Sequence of chain 1.C:
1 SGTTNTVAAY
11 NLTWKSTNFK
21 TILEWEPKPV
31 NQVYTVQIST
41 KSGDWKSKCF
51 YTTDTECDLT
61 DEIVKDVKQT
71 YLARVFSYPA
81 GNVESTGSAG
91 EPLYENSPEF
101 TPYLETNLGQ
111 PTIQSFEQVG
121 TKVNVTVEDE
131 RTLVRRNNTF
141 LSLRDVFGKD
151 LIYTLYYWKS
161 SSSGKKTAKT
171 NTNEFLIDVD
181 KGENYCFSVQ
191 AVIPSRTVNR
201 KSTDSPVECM

Sequence of chain 1.A:
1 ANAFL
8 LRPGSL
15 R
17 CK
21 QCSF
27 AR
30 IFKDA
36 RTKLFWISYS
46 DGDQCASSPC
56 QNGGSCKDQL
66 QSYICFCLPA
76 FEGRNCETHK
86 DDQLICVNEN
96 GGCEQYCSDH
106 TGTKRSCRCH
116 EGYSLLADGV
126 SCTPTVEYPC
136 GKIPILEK

Binding-site contacts:
Ligand atom C3 contacts residue TYR68 of chain 1.A at 3.7 Å (hydrophobic).
Ligand atom O2 contacts residue SER52 of chain 1.A at 3.0 Å (h-bond).
Ligand atom C4 contacts residue TYR68 of chain 1.A at 3.7 Å (hydrophobic).
Ligand atom C4 contacts residue SER52 of chain 1.A at 4.1 Å.
Ligand atom C1 contacts residue SER67 of chain 1.A at 3.3 Å.
Ligand atom O3 contacts residue TMA1 of chain 1.FA at 3.0 Å.
Ligand atom C3 contacts residue TMA1 of chain 1.FA at 3.6 Å.
Ligand atom O4 contacts residue GLN49 of chain 1.A at 3.5 Å.
Ligand atom O3 contacts residue ARG79 of chain 1.A at 3.0 Å (salt-bridge).
Ligand atom O5 contacts residue TYR68 of chain 1.A at 3.1 Å (h-bond).
Ligand atom C1 contacts residue SER52 of chain 1.A at 1.4 Å.
Ligand atom O5 contacts residue SER52 of chain 1.A at 2.1 Å (h-bond).
Ligand atom C5 contacts residue SER67 of chain 1.A at 4.2 Å.
Ligand atom C2 contacts residue SER67 of chain 1.A at 3.6 Å.
Ligand atom O4 contacts residue TMA1 of chain 1.FA at 3.1 Å.
Ligand atom C2 contacts residue TYR68 of chain 1.A at 4.1 Å (hydrophobic).
Ligand atom O4 contacts residue TYR68 of chain 1.A at 3.8 Å.
Ligand atom C1 contacts residue GLN66 of chain 1.A at 3.6 Å.
Ligand atom C4 contacts residue ARG79 of chain 1.A at 3.6 Å.
Ligand atom O5 contacts residue PRO54 of chain 1.A at 3.9 Å.
Ligand atom O4 contacts residue ARG79 of chain 1.A at 3.0 Å (salt-bridge).
Ligand atom O3 contacts residue TYR68 of chain 1.A at 3.2 Å.
Ligand atom C5 contacts residue GLN49 of chain 1.A at 4.1 Å.
Ligand atom C2 contacts residue GLN49 of chain 1.A at 3.4 Å.
Ligand atom O4 contacts residue SER67 of chain 1.A at 3.3 Å.
Ligand atom O2 contacts residue GLN49 of chain 1.A at 2.7 Å (h-bond).
Ligand atom C4 contacts residue TMA1 of chain 1.FA at 3.2 Å.
Ligand atom C5 contacts residue TYR68 of chain 1.A at 3.5 Å (hydrophobic).
Ligand atom C3 contacts residue SER52 of chain 1.A at 3.8 Å.
Ligand atom C4 contacts residue GLN66 of chain 1.A at 4.0 Å.
Ligand atom C2 contacts residue SER52 of chain 1.A at 2.5 Å.
Ligand atom C2 contacts residue TYR68 of chain 1.A at 4.0 Å (hydrophobic).
Ligand atom O5 contacts residue SER67 of chain 1.A at 3.0 Å.
Ligand atom C5 contacts residue SER52 of chain 1.A at 3.5 Å.
Ligand atom C3 contacts residue TYR68 of chain 1.A at 4.1 Å (hydrophobic).
Ligand atom O4 contacts residue GLN66 of chain 1.A at 2.8 Å (h-bond).
Ligand atom O2 contacts residue TYR68 of chain 1.A at 3.2 Å (h-bond).
Ligand atom O2 contacts residue TYR68 of chain 1.A at 4.2 Å.
Ligand atom C1 contacts residue GLN49 of chain 1.A at 3.9 Å.
Ligand atom C3 contacts residue ARG79 of chain 1.A at 3.3 Å.

The protein below binds the small molecule below.
Small molecule (SMILES): OC[C@H]1OC[C@H](O)[C@@H](O[C@H]2OC[C@@H](O)[C@H](O[C@H]3OC[C@@H](O)[C@H](O)[C@H]3O)[C@H]2O)[C@@H]1O